Sequence of chain 1.D:
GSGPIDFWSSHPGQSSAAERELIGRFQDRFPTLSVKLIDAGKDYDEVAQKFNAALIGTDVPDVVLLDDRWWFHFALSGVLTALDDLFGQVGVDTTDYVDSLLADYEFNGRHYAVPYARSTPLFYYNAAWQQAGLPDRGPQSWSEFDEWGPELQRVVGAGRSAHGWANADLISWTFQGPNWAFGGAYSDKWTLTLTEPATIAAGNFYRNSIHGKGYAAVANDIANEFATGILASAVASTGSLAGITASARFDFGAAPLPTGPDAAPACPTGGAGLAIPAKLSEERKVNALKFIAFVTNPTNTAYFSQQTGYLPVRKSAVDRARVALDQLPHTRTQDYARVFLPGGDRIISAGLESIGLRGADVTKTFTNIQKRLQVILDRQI

A protein and the small-molecule ligand that binds it are described below.
Small molecule (SMILES): C[N+](C)(C)CCO[P](=O)(O)OC[C@H](O)CO

Binding-site contacts:
Ligand atom P contacts residue TYR311 of chain 1.D at 3.7 Å.
Ligand atom C1 contacts residue GLY272 of chain 1.D at 4.1 Å.
Ligand atom O3P contacts residue GLY272 of chain 1.D at 3.4 Å (h-bond).
Ligand atom O2 contacts residue GLY271 of chain 1.D at 3.1 Å.
Ligand atom C3 contacts residue ARG339 of chain 1.D at 3.7 Å.
Ligand atom C2 contacts residue GLY272 of chain 1.D at 3.9 Å.
Ligand atom O3P contacts residue TYR44 of chain 1.D at 3.6 Å.
Ligand atom O2 contacts residue GLY272 of chain 1.D at 2.8 Å (h-bond).
Ligand atom O2 contacts residue ASP68 of chain 1.D at 3.1 Å (salt-bridge).
Ligand atom O3 contacts residue ARG339 of chain 1.D at 2.6 Å (salt-bridge).
Ligand atom O2P contacts residue TYR44 of chain 1.D at 2.7 Å (h-bond).
Ligand atom C2 contacts residue LEU171 of chain 1.D at 4.1 Å (hydrophobic).
Ligand atom C6 contacts residue TYR311 of chain 1.D at 3.7 Å (hydrophobic).
Ligand atom C6 contacts residue GLY13 of chain 1.D at 4.1 Å.
Ligand atom C7 contacts residue TYR311 of chain 1.D at 3.4 Å (hydrophobic).
Ligand atom P contacts residue TYR44 of chain 1.D at 4.0 Å.
Ligand atom C1 contacts residue TRP174 of chain 1.D at 3.8 Å (hydrophobic).
Ligand atom O1P contacts residue TRP174 of chain 1.D at 4.0 Å.
Ligand atom C3 contacts residue ASP68 of chain 1.D at 3.4 Å.
Ligand atom C2 contacts residue TRP174 of chain 1.D at 3.8 Å (hydrophobic).
Ligand atom C2 contacts residue ARG339 of chain 1.D at 4.0 Å.
Ligand atom P contacts residue SER119 of chain 1.D at 3.9 Å.
Ligand atom O4P contacts residue SER238 of chain 1.D at 3.5 Å.
Ligand atom O2 contacts residue TRP174 of chain 1.D at 3.9 Å.
Ligand atom C8 contacts residue SER241 of chain 1.D at 3.9 Å.
Ligand atom O3 contacts residue ASP68 of chain 1.D at 2.9 Å (salt-bridge).
Ligand atom O3 contacts residue ARG69 of chain 1.D at 3.9 Å.
Ligand atom O1P contacts residue SER238 of chain 1.D at 2.5 Å (h-bond).
Ligand atom C7 contacts residue SER241 of chain 1.D at 3.6 Å.
Ligand atom C1 contacts residue LEU171 of chain 1.D at 3.7 Å (hydrophobic).
Ligand atom O1P contacts residue SER119 of chain 1.D at 2.7 Å (h-bond).
Ligand atom C4 contacts residue TYR44 of chain 1.D at 4.0 Å (hydrophobic).
Ligand atom O2P contacts residue GLY272 of chain 1.D at 3.9 Å.
Ligand atom C7 contacts residue SER238 of chain 1.D at 3.8 Å.
Ligand atom O3 contacts residue ASP67 of chain 1.D at 4.0 Å.
Ligand atom O1P contacts residue TYR311 of chain 1.D at 3.6 Å.
Ligand atom O2P contacts residue TYR311 of chain 1.D at 2.6 Å (h-bond).
Ligand atom P contacts residue GLY272 of chain 1.D at 4.1 Å.
Ligand atom P contacts residue SER238 of chain 1.D at 3.6 Å.
Ligand atom C2 contacts residue ASP68 of chain 1.D at 3.9 Å.